The small molecule below binds the protein below.
Small molecule (SMILES): Nc1nc(-c2ccc(C(F)(F)F)cc2)cc(N2CCOCC2)n1

Sequence of chain 1.J:
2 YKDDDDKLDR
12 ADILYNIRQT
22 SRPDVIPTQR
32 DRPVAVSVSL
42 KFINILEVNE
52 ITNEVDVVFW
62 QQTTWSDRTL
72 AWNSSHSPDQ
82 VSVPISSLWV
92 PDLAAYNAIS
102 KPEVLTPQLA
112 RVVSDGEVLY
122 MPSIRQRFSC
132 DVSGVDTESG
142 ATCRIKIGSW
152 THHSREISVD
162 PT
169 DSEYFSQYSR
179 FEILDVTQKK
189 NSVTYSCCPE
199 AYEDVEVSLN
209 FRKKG

Binding-site contacts:
Ligand atom C9 contacts residue TRP151 of chain 1.I at 3.3 Å (hydrophobic).
Ligand atom C3 contacts residue TRP61 of chain 1.J at 3.6 Å (hydrophobic).
Ligand atom N3 contacts residue TYR200 of chain 1.I at 3.9 Å.
Ligand atom C8 contacts residue TRP151 of chain 1.I at 3.5 Å (hydrophobic).
Ligand atom C2 contacts residue TYR193 of chain 1.I at 3.8 Å (hydrophobic).
Ligand atom C6 contacts residue TRP151 of chain 1.I at 3.4 Å (hydrophobic).
Ligand atom C6 contacts residue TYR193 of chain 1.I at 3.7 Å (hydrophobic).
Ligand atom F2 contacts residue ARG112 of chain 1.J at 3.7 Å.
Ligand atom F1 contacts residue LEU120 of chain 1.J at 3.7 Å.
Ligand atom C13 contacts residue ARG112 of chain 1.J at 3.9 Å.
Ligand atom C7 contacts residue TRP151 of chain 1.I at 3.6 Å (hydrophobic).
Ligand atom F3 contacts residue THR152 of chain 1.I at 3.9 Å.
Ligand atom C7 contacts residue TYR97 of chain 1.I at 3.6 Å (hydrophobic).
Ligand atom N1 contacts residue TRP151 of chain 1.I at 3.5 Å.
Ligand atom C5 contacts residue TRP61 of chain 1.J at 3.9 Å (hydrophobic).
Ligand atom C10 contacts residue TYR200 of chain 1.I at 3.1 Å (hydrophobic).
Ligand atom C15 contacts residue TRP151 of chain 1.I at 3.3 Å (hydrophobic).
Ligand atom C1 contacts residue TYR193 of chain 1.I at 3.6 Å (hydrophobic).
Ligand atom F3 contacts residue ARG112 of chain 1.J at 2.9 Å.
Ligand atom C10 contacts residue TRP151 of chain 1.I at 3.7 Å (hydrophobic).
Ligand atom N4 contacts residue SER150 of chain 1.I at 2.7 Å (h-bond).
Ligand atom C7 contacts residue SER150 of chain 1.I at 3.8 Å.
Ligand atom F2 contacts residue LEU120 of chain 1.J at 3.5 Å.
Ligand atom N2 contacts residue TRP151 of chain 1.I at 3.9 Å.
Ligand atom N3 contacts residue SER150 of chain 1.I at 3.9 Å.
Ligand atom N4 contacts residue TYR200 of chain 1.I at 3.7 Å.
Ligand atom N1 contacts residue TYR97 of chain 1.I at 3.7 Å.
Ligand atom N2 contacts residue TYR193 of chain 1.I at 3.8 Å.
Ligand atom C5 contacts residue TRP151 of chain 1.I at 3.6 Å (hydrophobic).
Ligand atom N1 contacts residue TYR193 of chain 1.I at 3.5 Å.
Ligand atom N3 contacts residue TRP151 of chain 1.I at 2.7 Å (h-bond).
Ligand atom C3 contacts residue TYR172 of chain 1.J at 3.4 Å (hydrophobic).
Ligand atom F1 contacts residue MET122 of chain 1.J at 3.3 Å.
Ligand atom N4 contacts residue TRP151 of chain 1.I at 3.9 Å.
Ligand atom N4 contacts residue TYR97 of chain 1.I at 2.5 Å (h-bond).
Ligand atom C1 contacts residue TYR97 of chain 1.I at 4.0 Å (hydrophobic).
Ligand atom C11 contacts residue TYR200 of chain 1.I at 3.3 Å (hydrophobic).
Ligand atom C4 contacts residue TRP61 of chain 1.J at 3.5 Å (hydrophobic).
Ligand atom C14 contacts residue TRP151 of chain 1.I at 3.6 Å (hydrophobic).
Ligand atom C1 contacts residue TRP151 of chain 1.I at 3.9 Å (hydrophobic).

Sequence of chain 1.I:
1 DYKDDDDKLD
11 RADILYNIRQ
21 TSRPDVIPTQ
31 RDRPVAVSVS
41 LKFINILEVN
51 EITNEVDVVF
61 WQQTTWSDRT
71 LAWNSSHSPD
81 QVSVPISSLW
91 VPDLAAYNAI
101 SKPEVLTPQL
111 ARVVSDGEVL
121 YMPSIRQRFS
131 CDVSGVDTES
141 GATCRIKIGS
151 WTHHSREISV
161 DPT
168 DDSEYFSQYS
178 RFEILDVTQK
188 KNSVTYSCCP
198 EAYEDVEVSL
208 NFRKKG